A small-molecule ligand and the protein it binds are described below.
Small molecule (SMILES): CC(=O)N[C@H]1[C@H](O[C@H]2[C@H](O)[C@@H](NC(C)=O)CO[C@@H]2CO)O[C@H](CO)[C@@H](O[C@@H]2O[C@H](CO[C@H]3O[C@H](CO)[C@@H](O)[C@H](O)[C@@H]3O)[C@@H](O)[C@H](O[C@H]3O[C@H](CO[C@H]4O[C@H](CO)[C@@H](O)[C@H](O)[C@@H]4O)[C@@H](O)[C@H](O)[C@@H]3O)[C@@H]2O)[C@@H]1O

Binding-site contacts:
Ligand atom C5 contacts residue ASN170 of chain 1.A at 3.6 Å.
Ligand atom C3 contacts residue ASN170 of chain 1.A at 3.8 Å.
Ligand atom O7 contacts residue NAG1 of chain 1.C at 3.7 Å.
Ligand atom O7 contacts residue ASN22 of chain 1.A at 3.7 Å.
Ligand atom O3 contacts residue GLY79 of chain 1.A at 4.0 Å.
Ligand atom C5 contacts residue THR207 of chain 1.A at 3.6 Å.
Ligand atom C7 contacts residue ARG46 of chain 1.A at 3.2 Å.
Ligand atom C1 contacts residue THR207 of chain 1.A at 3.9 Å.
Ligand atom N2 contacts residue SER20 of chain 1.A at 3.1 Å (h-bond).
Ligand atom C8 contacts residue TYR21 of chain 1.A at 4.0 Å (hydrophobic).
Ligand atom C6 contacts residue THR207 of chain 1.A at 3.6 Å.
Ligand atom C6 contacts residue ARG46 of chain 1.A at 3.6 Å.
Ligand atom C7 contacts residue ASN22 of chain 1.A at 3.1 Å.
Ligand atom C2 contacts residue ASN170 of chain 1.A at 2.5 Å.
Ligand atom C1 contacts residue ASN22 of chain 1.A at 3.6 Å.
Ligand atom O7 contacts residue ARG46 of chain 1.A at 2.6 Å (salt-bridge).
Ligand atom O6 contacts residue ARG188 of chain 1.A at 3.4 Å (salt-bridge).
Ligand atom O3 contacts residue ARG46 of chain 1.A at 2.8 Å (salt-bridge).
Ligand atom C8 contacts residue SER20 of chain 1.A at 4.0 Å.
Ligand atom C8 contacts residue ARG46 of chain 1.A at 3.9 Å.
Ligand atom C7 contacts residue SER20 of chain 1.A at 3.9 Å.
Ligand atom N2 contacts residue ASN170 of chain 1.A at 2.9 Å (h-bond).
Ligand atom C1 contacts residue SER20 of chain 1.A at 4.0 Å.
Ligand atom O6 contacts residue NAG2 of chain 1.C at 3.9 Å.
Ligand atom C8 contacts residue THR44 of chain 1.A at 3.8 Å.
Ligand atom C7 contacts residue ASN170 of chain 1.A at 3.9 Å.
Ligand atom O4 contacts residue GLY79 of chain 1.A at 2.8 Å.
Ligand atom C2 contacts residue SER20 of chain 1.A at 3.9 Å.
Ligand atom C4 contacts residue GLY79 of chain 1.A at 4.0 Å.
Ligand atom O5 contacts residue ASN170 of chain 1.A at 2.4 Å (h-bond).
Ligand atom C1 contacts residue ASN170 of chain 1.A at 1.4 Å.
Ligand atom O5 contacts residue ARG46 of chain 1.A at 3.8 Å.
Ligand atom O4 contacts residue GLY80 of chain 1.A at 3.4 Å (h-bond).
Ligand atom C2 contacts residue ASN22 of chain 1.A at 3.5 Å.
Ligand atom C6 contacts residue NAG2 of chain 1.C at 4.0 Å.
Ligand atom O5 contacts residue THR207 of chain 1.A at 3.2 Å (h-bond).
Ligand atom C8 contacts residue ASN22 of chain 1.A at 3.2 Å.
Ligand atom N2 contacts residue ASN22 of chain 1.A at 2.9 Å (h-bond).
Ligand atom O6 contacts residue ARG46 of chain 1.A at 3.0 Å (salt-bridge).
Ligand atom O6 contacts residue THR207 of chain 1.A at 2.6 Å (h-bond).

Sequence of chain 1.A:
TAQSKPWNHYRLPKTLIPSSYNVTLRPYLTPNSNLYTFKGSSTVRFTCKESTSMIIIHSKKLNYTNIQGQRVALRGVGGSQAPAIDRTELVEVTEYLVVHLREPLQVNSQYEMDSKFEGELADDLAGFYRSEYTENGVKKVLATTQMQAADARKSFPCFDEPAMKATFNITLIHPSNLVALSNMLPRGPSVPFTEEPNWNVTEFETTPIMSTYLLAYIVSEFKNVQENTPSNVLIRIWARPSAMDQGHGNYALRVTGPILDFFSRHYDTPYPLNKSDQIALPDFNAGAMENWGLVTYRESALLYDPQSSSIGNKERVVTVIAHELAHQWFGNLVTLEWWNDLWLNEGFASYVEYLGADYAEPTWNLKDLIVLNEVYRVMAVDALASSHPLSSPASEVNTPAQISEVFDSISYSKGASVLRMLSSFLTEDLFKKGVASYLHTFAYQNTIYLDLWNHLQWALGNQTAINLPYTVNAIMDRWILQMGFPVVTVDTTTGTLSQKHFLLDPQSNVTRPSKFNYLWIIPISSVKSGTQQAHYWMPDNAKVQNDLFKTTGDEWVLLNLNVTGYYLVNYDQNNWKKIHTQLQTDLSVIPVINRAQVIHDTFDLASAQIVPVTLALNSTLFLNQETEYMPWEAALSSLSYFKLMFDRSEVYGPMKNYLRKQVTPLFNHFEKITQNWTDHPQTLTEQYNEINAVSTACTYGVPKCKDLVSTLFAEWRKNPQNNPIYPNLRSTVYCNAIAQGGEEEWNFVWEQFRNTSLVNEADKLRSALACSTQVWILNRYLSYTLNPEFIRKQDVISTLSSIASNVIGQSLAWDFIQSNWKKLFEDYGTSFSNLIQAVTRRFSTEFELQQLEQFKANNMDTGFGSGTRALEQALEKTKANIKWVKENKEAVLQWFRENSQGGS